Sequence of chain 1.C:
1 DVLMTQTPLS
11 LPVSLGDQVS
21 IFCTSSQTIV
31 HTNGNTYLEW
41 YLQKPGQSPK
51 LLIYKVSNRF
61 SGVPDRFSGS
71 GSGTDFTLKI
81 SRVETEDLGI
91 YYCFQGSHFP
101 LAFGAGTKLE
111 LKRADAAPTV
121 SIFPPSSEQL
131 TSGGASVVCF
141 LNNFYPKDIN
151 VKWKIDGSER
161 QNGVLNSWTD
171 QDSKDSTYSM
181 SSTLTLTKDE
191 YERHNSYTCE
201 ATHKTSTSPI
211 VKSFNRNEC

Sequence of chain 1.D:
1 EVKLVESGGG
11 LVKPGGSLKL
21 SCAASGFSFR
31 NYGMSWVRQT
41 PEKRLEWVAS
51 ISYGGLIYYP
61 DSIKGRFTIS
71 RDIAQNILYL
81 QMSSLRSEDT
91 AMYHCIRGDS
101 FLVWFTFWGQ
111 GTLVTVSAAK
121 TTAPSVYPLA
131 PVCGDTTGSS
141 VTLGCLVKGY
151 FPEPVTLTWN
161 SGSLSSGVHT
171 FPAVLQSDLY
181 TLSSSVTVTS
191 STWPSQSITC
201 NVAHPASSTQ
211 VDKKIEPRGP

The protein below binds the small molecule below.
Small molecule (SMILES): CN1c2ccccc2C(C#N)(C(=O)NCCC(=O)O)c2ccccc21

Binding-site contacts:
Ligand atom C13 contacts residue PHE101 of chain 1.D at 3.5 Å (hydrophobic).
Ligand atom O3 contacts residue SER100 of chain 1.D at 3.2 Å.
Ligand atom C11 contacts residue GLY33 of chain 1.D at 3.5 Å.
Ligand atom C16 contacts residue TRP104 of chain 1.D at 3.5 Å (hydrophobic).
Ligand atom C17 contacts residue PHE101 of chain 1.D at 3.5 Å (hydrophobic).
Ligand atom C10 contacts residue SER52 of chain 1.D at 3.6 Å.
Ligand atom C17 contacts residue LEU102 of chain 1.D at 3.6 Å (hydrophobic).
Ligand atom C19 contacts residue ASP99 of chain 1.D at 3.7 Å.
Ligand atom C19 contacts residue VAL103 of chain 1.D at 3.4 Å (hydrophobic).
Ligand atom C14 contacts residue PHE101 of chain 1.D at 3.7 Å (hydrophobic).
Ligand atom C18 contacts residue VAL103 of chain 1.D at 3.6 Å (hydrophobic).
Ligand atom N1 contacts residue PHE101 of chain 1.D at 3.5 Å.
Ligand atom C16 contacts residue TYR37 of chain 1.C at 3.7 Å (hydrophobic).
Ligand atom N2 contacts residue TRP104 of chain 1.D at 3.6 Å.
Ligand atom C2 contacts residue PHE101 of chain 1.D at 3.1 Å (hydrophobic).
Ligand atom C18 contacts residue ASP99 of chain 1.D at 3.5 Å.
Ligand atom C10 contacts residue ILE51 of chain 1.D at 3.4 Å (hydrophobic).
Ligand atom C9 contacts residue SER50 of chain 1.D at 3.6 Å.
Ligand atom C15 contacts residue PHE101 of chain 1.D at 3.6 Å (hydrophobic).
Ligand atom C17 contacts residue TRP104 of chain 1.D at 3.4 Å (hydrophobic).
Ligand atom C18 contacts residue PHE101 of chain 1.D at 3.5 Å (hydrophobic).
Ligand atom O1 contacts residue TYR58 of chain 1.D at 3.0 Å (h-bond).
Ligand atom O1 contacts residue LEU56 of chain 1.D at 2.9 Å.
Ligand atom O2 contacts residue LEU56 of chain 1.D at 3.7 Å.
Ligand atom C8 contacts residue TYR58 of chain 1.D at 3.7 Å (hydrophobic).
Ligand atom C4 contacts residue PHE101 of chain 1.D at 3.6 Å (hydrophobic).
Ligand atom O3 contacts residue PHE101 of chain 1.D at 3.3 Å (h-bond).
Ligand atom C15 contacts residue TRP104 of chain 1.D at 3.5 Å (hydrophobic).
Ligand atom C19 contacts residue GLY98 of chain 1.D at 3.6 Å.
Ligand atom N2 contacts residue PHE99 of chain 1.C at 3.7 Å.
Ligand atom C9 contacts residue ILE51 of chain 1.D at 3.6 Å (hydrophobic).
Ligand atom C3 contacts residue PHE101 of chain 1.D at 3.5 Å (hydrophobic).
Ligand atom C12 contacts residue TRP104 of chain 1.D at 3.5 Å (hydrophobic).
Ligand atom C14 contacts residue TRP104 of chain 1.D at 3.5 Å (hydrophobic).
Ligand atom C10 contacts residue SER50 of chain 1.D at 3.6 Å.
Ligand atom C11 contacts residue TRP104 of chain 1.D at 3.7 Å (hydrophobic).
Ligand atom C6 contacts residue TRP104 of chain 1.D at 3.4 Å (hydrophobic).
Ligand atom C7 contacts residue TRP104 of chain 1.D at 3.5 Å (hydrophobic).
Ligand atom C16 contacts residue PHE101 of chain 1.D at 3.3 Å (hydrophobic).
Ligand atom C9 contacts residue SER52 of chain 1.D at 3.3 Å.